Binding-site contacts:
Ligand atom C15 contacts residue TYR120 of chain 1.B at 4.1 Å (hydrophobic).
Ligand atom C21 contacts residue TYR120 of chain 1.B at 3.8 Å (hydrophobic).
Ligand atom S08 contacts residue ILE130 of chain 1.B at 3.9 Å.
Ligand atom O06 contacts residue ASN133 of chain 1.B at 3.0 Å (h-bond).
Ligand atom C18 contacts residue TYR120 of chain 1.B at 3.8 Å (hydrophobic).
Ligand atom C20 contacts residue MET137 of chain 1.B at 3.6 Å (hydrophobic).
Ligand atom C01 contacts residue THR102 of chain 1.B at 3.6 Å.
Ligand atom S08 contacts residue TYR120 of chain 1.B at 3.8 Å.
Ligand atom O06 contacts residue MET137 of chain 1.B at 3.6 Å.
Ligand atom C05 contacts residue PRO132 of chain 1.B at 3.9 Å (hydrophobic).
Ligand atom CL1 contacts residue MET116 of chain 1.B at 3.3 Å.
Ligand atom C05 contacts residue ASN133 of chain 1.B at 4.0 Å.
Ligand atom C22 contacts residue MET137 of chain 1.B at 3.8 Å (hydrophobic).
Ligand atom C20 contacts residue TYR120 of chain 1.B at 3.7 Å (hydrophobic).
Ligand atom C04 contacts residue ILE130 of chain 1.B at 3.5 Å (hydrophobic).
Ligand atom C07 contacts residue TYR120 of chain 1.B at 3.6 Å (hydrophobic).
Ligand atom C18 contacts residue MET137 of chain 1.B at 4.0 Å (hydrophobic).
Ligand atom C15 contacts residue MET137 of chain 1.B at 3.7 Å (hydrophobic).
Ligand atom O06 contacts residue SER131 of chain 1.B at 4.0 Å.
Ligand atom C21 contacts residue MET137 of chain 1.B at 3.4 Å (hydrophobic).
Ligand atom C05 contacts residue SER131 of chain 1.B at 3.9 Å.
Ligand atom CL1 contacts residue LEU140 of chain 1.B at 4.0 Å.
Ligand atom C11 contacts residue TYR120 of chain 1.B at 4.1 Å (hydrophobic).
Ligand atom C22 contacts residue TYR120 of chain 1.B at 3.7 Å (hydrophobic).
Ligand atom S08 contacts residue PRO132 of chain 1.B at 3.5 Å.
Ligand atom C07 contacts residue PRO132 of chain 1.B at 4.0 Å (hydrophobic).
Ligand atom C07 contacts residue ILE130 of chain 1.B at 3.9 Å (hydrophobic).
Ligand atom CL1 contacts residue TYR120 of chain 1.B at 3.7 Å.
Ligand atom N23 contacts residue MET137 of chain 1.B at 3.9 Å.
Ligand atom C17 contacts residue MET116 of chain 1.B at 3.6 Å (hydrophobic).
Ligand atom O06 contacts residue PRO132 of chain 1.B at 3.2 Å.
Ligand atom C03 contacts residue LEU140 of chain 1.B at 4.0 Å (hydrophobic).
Ligand atom C01 contacts residue PHE136 of chain 1.B at 3.8 Å (hydrophobic).
Ligand atom C01 contacts residue ASN133 of chain 1.B at 3.8 Å.
Ligand atom N10 contacts residue TYR120 of chain 1.B at 3.7 Å.
Ligand atom C03 contacts residue MET137 of chain 1.B at 3.8 Å (hydrophobic).
Ligand atom C18 contacts residue MET116 of chain 1.B at 3.7 Å (hydrophobic).
Ligand atom C07 contacts residue SER131 of chain 1.B at 3.9 Å.
Ligand atom N23 contacts residue TYR120 of chain 1.B at 3.4 Å.
Ligand atom C09 contacts residue TYR120 of chain 1.B at 3.4 Å (hydrophobic).

The protein below binds the small molecule below.
Small molecule (SMILES): CC(C)(C)C(=O)CSc1ncc2ccc3ccc(Cl)cc3c2n1

Sequence of chain 1.B:
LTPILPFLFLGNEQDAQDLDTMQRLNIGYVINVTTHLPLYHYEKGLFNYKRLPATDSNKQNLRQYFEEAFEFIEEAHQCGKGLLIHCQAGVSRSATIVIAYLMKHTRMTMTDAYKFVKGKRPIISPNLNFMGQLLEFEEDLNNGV